Sequence of chain 1.B:
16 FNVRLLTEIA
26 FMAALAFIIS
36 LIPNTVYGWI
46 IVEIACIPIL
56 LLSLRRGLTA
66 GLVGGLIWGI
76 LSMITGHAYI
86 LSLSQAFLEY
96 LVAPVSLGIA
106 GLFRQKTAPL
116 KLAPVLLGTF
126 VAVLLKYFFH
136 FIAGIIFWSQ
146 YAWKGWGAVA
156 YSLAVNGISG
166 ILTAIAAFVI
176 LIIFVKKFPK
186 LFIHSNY

The protein below binds the small molecule below.
Small molecule (SMILES): Cc1ncc(C[n+]2cccc(CCO)c2C)c(N)n1

Binding-site contacts:
Ligand atom OM7 contacts residue P6G1 of chain 1.FA at 2.7 Å (h-bond).
Ligand atom C4A contacts residue ASN161 of chain 1.B at 3.6 Å.
Ligand atom CM2 contacts residue TYR156 of chain 1.B at 3.4 Å (hydrophobic).
Ligand atom N4A contacts residue ASN161 of chain 1.B at 3.7 Å.
Ligand atom C5 contacts residue TRP44 of chain 1.B at 3.5 Å (hydrophobic).
Ligand atom CM6 contacts residue HIS135 of chain 1.B at 3.5 Å.
Ligand atom N3 contacts residue TRP44 of chain 1.B at 3.4 Å.
Ligand atom N4A contacts residue GLU94 of chain 1.B at 2.8 Å (salt-bridge).
Ligand atom C6A contacts residue TRP143 of chain 1.B at 3.3 Å (hydrophobic).
Ligand atom N3A contacts residue ASN161 of chain 1.B at 2.9 Å (h-bond).
Ligand atom C1 contacts residue ASN161 of chain 1.B at 3.7 Å.
Ligand atom C6A contacts residue TRP44 of chain 1.B at 3.2 Å (hydrophobic).
Ligand atom C4A contacts residue TRP143 of chain 1.B at 3.4 Å (hydrophobic).
Ligand atom C4 contacts residue TRP44 of chain 1.B at 3.3 Å (hydrophobic).
Ligand atom C5 contacts residue HIS135 of chain 1.B at 3.4 Å.
Ligand atom OM7 contacts residue GLU48 of chain 1.B at 3.2 Å (salt-bridge).
Ligand atom CM6 contacts residue TYR95 of chain 1.B at 3.7 Å (hydrophobic).
Ligand atom C2 contacts residue ASN161 of chain 1.B at 3.7 Å.
Ligand atom CM4 contacts residue TYR95 of chain 1.B at 3.5 Å (hydrophobic).
Ligand atom C6 contacts residue HIS135 of chain 1.B at 3.5 Å.
Ligand atom C1 contacts residue TRP44 of chain 1.B at 3.8 Å (hydrophobic).
Ligand atom CM4 contacts residue TRP44 of chain 1.B at 3.7 Å (hydrophobic).
Ligand atom N3A contacts residue GLY139 of chain 1.B at 3.4 Å.
Ligand atom CM7 contacts residue TYR95 of chain 1.B at 3.3 Å (hydrophobic).
Ligand atom C2 contacts residue TRP44 of chain 1.B at 3.4 Å (hydrophobic).
Ligand atom C7A contacts residue TRP143 of chain 1.B at 3.3 Å (hydrophobic).
Ligand atom N4A contacts residue GLY139 of chain 1.B at 3.8 Å.
Ligand atom OM7 contacts residue ILE46 of chain 1.B at 3.6 Å.
Ligand atom CM4 contacts residue GLU94 of chain 1.B at 3.6 Å.
Ligand atom N4A contacts residue HIS135 of chain 1.B at 2.8 Å (h-bond).
Ligand atom C2A contacts residue TRP143 of chain 1.B at 3.6 Å (hydrophobic).
Ligand atom C2A contacts residue ASN161 of chain 1.B at 3.8 Å.
Ligand atom N1A contacts residue TRP143 of chain 1.B at 3.6 Å.
Ligand atom N1A contacts residue TRP44 of chain 1.B at 3.6 Å.
Ligand atom C1 contacts residue HIS135 of chain 1.B at 3.7 Å.
Ligand atom N3 contacts residue GLU94 of chain 1.B at 3.4 Å (salt-bridge).
Ligand atom CM7 contacts residue P6G1 of chain 1.FA at 3.6 Å.
Ligand atom C7A contacts residue GLU94 of chain 1.B at 3.6 Å.
Ligand atom C5A contacts residue TRP143 of chain 1.B at 3.4 Å (hydrophobic).
Ligand atom C4 contacts residue GLU94 of chain 1.B at 3.4 Å.